Sequence of chain 20.A:
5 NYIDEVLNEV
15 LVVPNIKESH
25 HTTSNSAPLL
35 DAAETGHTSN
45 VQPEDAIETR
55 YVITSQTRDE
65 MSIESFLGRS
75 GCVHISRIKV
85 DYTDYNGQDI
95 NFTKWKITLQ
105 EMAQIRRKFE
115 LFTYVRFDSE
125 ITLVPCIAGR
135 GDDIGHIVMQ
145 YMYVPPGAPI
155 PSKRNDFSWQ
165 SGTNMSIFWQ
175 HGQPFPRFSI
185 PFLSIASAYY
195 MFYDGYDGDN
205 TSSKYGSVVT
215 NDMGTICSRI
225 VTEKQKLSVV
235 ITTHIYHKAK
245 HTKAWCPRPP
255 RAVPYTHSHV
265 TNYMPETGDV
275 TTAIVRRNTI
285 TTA

Binding-site contacts:
Ligand atom O1 contacts residue TYR194 of chain 20.A at 3.8 Å.
Ligand atom O3 contacts residue MET217 of chain 20.A at 2.5 Å (h-bond).
Ligand atom C5 contacts residue LEU103 of chain 20.A at 3.0 Å (hydrophobic).
Ligand atom C2 contacts residue MET217 of chain 20.A at 3.5 Å (hydrophobic).
Ligand atom O4 contacts residue THR102 of chain 20.A at 3.8 Å.
Ligand atom C4 contacts residue HIS263 of chain 20.A at 3.7 Å.
Ligand atom O3 contacts residue ILE101 of chain 20.A at 3.5 Å.
Ligand atom O5 contacts residue LEU103 of chain 20.A at 3.3 Å.
Ligand atom C4 contacts residue THR102 of chain 20.A at 3.9 Å.
Ligand atom C5 contacts residue LEU103 of chain 20.A at 3.5 Å (hydrophobic).
Ligand atom O5 contacts residue THR102 of chain 20.A at 3.6 Å.
Ligand atom C2 contacts residue TYR193 of chain 20.A at 3.8 Å (hydrophobic).
Ligand atom C5 contacts residue THR102 of chain 20.A at 2.8 Å.
Ligand atom C6 contacts residue LEU103 of chain 20.A at 2.7 Å (hydrophobic).
Ligand atom C6 contacts residue ILE101 of chain 20.A at 3.2 Å (hydrophobic).
Ligand atom C6 contacts residue LEU103 of chain 20.A at 3.2 Å (hydrophobic).
Ligand atom O6 contacts residue LEU103 of chain 20.A at 3.3 Å.
Ligand atom O6 contacts residue LEU103 of chain 20.A at 4.0 Å.
Ligand atom O2 contacts residue TYR193 of chain 20.A at 3.9 Å.
Ligand atom O1 contacts residue MET195 of chain 20.A at 3.8 Å.
Ligand atom O6 contacts residue HIS241 of chain 20.A at 4.0 Å.
Ligand atom C4 contacts residue ASN215 of chain 20.A at 4.0 Å.
Ligand atom O6 contacts residue ILE101 of chain 20.A at 2.1 Å (h-bond).
Ligand atom C1 contacts residue MET195 of chain 20.A at 3.2 Å (hydrophobic).
Ligand atom O4 contacts residue ASN215 of chain 20.A at 3.4 Å (h-bond).
Ligand atom O3 contacts residue TYR194 of chain 20.A at 3.9 Å.
Ligand atom C6 contacts residue THR102 of chain 20.A at 1.9 Å.
Ligand atom O2 contacts residue MET217 of chain 20.A at 3.3 Å (h-bond).
Ligand atom O2 contacts residue MET195 of chain 20.A at 3.6 Å.
Ligand atom C5 contacts residue HIS263 of chain 20.A at 3.9 Å.
Ligand atom O4 contacts residue HIS263 of chain 20.A at 2.6 Å.
Ligand atom C3 contacts residue MET217 of chain 20.A at 3.2 Å (hydrophobic).
Ligand atom C3 contacts residue ASN215 of chain 20.A at 3.5 Å.
Ligand atom O2 contacts residue ASN215 of chain 20.A at 3.5 Å.
Ligand atom O6 contacts residue THR102 of chain 20.A at 2.4 Å.
Ligand atom C6 contacts residue HIS241 of chain 20.A at 3.7 Å.
Ligand atom O4 contacts residue ILE101 of chain 20.A at 4.0 Å.
Ligand atom O5 contacts residue LEU103 of chain 20.A at 3.0 Å (h-bond).
Ligand atom O3 contacts residue ASN215 of chain 20.A at 2.1 Å.
Ligand atom O1 contacts residue GLN104 of chain 20.A at 3.9 Å.

The protein below binds the small molecule below.
Small molecule (SMILES): OC[C@H]1O[C@@](CO)(O[C@H]2O[C@H](CO)[C@@H](O)[C@H](O)[C@H]2O)[C@@H](O)[C@@H]1O